A protein and the small-molecule ligand that binds it are described below.
Small molecule (SMILES): COC(=O)CC1=C(C(=O)O)N[C@@H]([C@@H](C=O)NC(=O)Cc2cccs2)SC1

Binding-site contacts:
Ligand atom O12 contacts residue SER100 of chain 3.A at 3.6 Å (h-bond).
Ligand atom C13 contacts residue TYR99 of chain 3.A at 3.5 Å (hydrophobic).
Ligand atom C15 contacts residue PHE174 of chain 3.A at 3.2 Å (hydrophobic).
Ligand atom C7 contacts residue SER100 of chain 3.A at 2.5 Å.
Ligand atom C14 contacts residue PHE174 of chain 3.A at 3.9 Å (hydrophobic).
Ligand atom O4A contacts residue TRP413 of chain 3.A at 3.8 Å.
Ligand atom O12 contacts residue GLN296 of chain 3.A at 3.3 Å.
Ligand atom C4' contacts residue ARG409 of chain 3.A at 3.1 Å.
Ligand atom C3' contacts residue ARG409 of chain 3.A at 3.9 Å.
Ligand atom C15 contacts residue GLN296 of chain 3.A at 3.2 Å.
Ligand atom C2 contacts residue VAL175 of chain 3.A at 3.6 Å (hydrophobic).
Ligand atom C2 contacts residue TYR218 of chain 3.A at 3.9 Å (hydrophobic).
Ligand atom C4 contacts residue ARG409 of chain 3.A at 3.6 Å.
Ligand atom O4A contacts residue ARG409 of chain 3.A at 3.4 Å (salt-bridge).
Ligand atom C11 contacts residue TYR99 of chain 3.A at 3.9 Å (hydrophobic).
Ligand atom C6 contacts residue SER100 of chain 3.A at 3.3 Å.
Ligand atom O9 contacts residue SER100 of chain 3.A at 2.2 Å (h-bond).
Ligand atom C17 contacts residue GLN296 of chain 3.A at 3.5 Å.
Ligand atom C16 contacts residue GLN296 of chain 3.A at 3.0 Å.
Ligand atom O4B contacts residue ARG409 of chain 3.A at 2.4 Å (salt-bridge).
Ligand atom S1 contacts residue PHE174 of chain 3.A at 3.6 Å.
Ligand atom O4A contacts residue ALA384 of chain 3.A at 3.6 Å (h-bond).
Ligand atom C6 contacts residue TYR218 of chain 3.A at 3.5 Å (hydrophobic).
Ligand atom C3' contacts residue LEU350 of chain 3.A at 3.9 Å (hydrophobic).
Ligand atom N10 contacts residue SER100 of chain 3.A at 3.6 Å.
Ligand atom N10 contacts residue ALA384 of chain 3.A at 3.7 Å.
Ligand atom N5 contacts residue ALA384 of chain 3.A at 3.8 Å.
Ligand atom C8 contacts residue SER100 of chain 3.A at 1.4 Å.
Ligand atom C14 contacts residue ILE277 of chain 3.A at 3.9 Å (hydrophobic).
Ligand atom C16 contacts residue PHE174 of chain 3.A at 3.5 Å (hydrophobic).
Ligand atom O9 contacts residue GLY383 of chain 3.A at 3.5 Å.
Ligand atom O4A contacts residue GLY383 of chain 3.A at 3.7 Å.
Ligand atom O9 contacts residue ALA384 of chain 3.A at 2.9 Å (h-bond).
Ligand atom N5 contacts residue SER100 of chain 3.A at 3.8 Å.
Ligand atom C13 contacts residue ILE277 of chain 3.A at 3.4 Å (hydrophobic).
Ligand atom C8 contacts residue TYR218 of chain 3.A at 3.8 Å (hydrophobic).
Ligand atom S1 contacts residue VAL175 of chain 3.A at 3.7 Å.
Ligand atom O12 contacts residue TYR99 of chain 3.A at 3.6 Å.
Ligand atom O9 contacts residue TYR99 of chain 3.A at 3.4 Å.
Ligand atom S19 contacts residue ILE277 of chain 3.A at 3.6 Å.

Sequence of chain 3.A:
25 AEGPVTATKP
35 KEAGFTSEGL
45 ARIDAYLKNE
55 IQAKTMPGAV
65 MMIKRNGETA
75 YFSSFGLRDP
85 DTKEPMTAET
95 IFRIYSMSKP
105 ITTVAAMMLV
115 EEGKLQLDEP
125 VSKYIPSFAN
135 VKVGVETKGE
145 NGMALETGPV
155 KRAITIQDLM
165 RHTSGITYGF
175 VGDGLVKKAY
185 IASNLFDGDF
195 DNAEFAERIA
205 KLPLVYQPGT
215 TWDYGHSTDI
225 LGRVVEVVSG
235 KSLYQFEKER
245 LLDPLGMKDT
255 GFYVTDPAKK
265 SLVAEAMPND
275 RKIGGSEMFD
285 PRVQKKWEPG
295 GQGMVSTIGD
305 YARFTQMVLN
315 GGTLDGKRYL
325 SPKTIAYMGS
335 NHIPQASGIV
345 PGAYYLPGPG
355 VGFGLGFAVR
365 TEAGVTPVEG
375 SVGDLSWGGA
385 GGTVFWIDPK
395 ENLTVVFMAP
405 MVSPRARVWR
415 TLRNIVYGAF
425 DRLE